Sequence of chain 31.H:
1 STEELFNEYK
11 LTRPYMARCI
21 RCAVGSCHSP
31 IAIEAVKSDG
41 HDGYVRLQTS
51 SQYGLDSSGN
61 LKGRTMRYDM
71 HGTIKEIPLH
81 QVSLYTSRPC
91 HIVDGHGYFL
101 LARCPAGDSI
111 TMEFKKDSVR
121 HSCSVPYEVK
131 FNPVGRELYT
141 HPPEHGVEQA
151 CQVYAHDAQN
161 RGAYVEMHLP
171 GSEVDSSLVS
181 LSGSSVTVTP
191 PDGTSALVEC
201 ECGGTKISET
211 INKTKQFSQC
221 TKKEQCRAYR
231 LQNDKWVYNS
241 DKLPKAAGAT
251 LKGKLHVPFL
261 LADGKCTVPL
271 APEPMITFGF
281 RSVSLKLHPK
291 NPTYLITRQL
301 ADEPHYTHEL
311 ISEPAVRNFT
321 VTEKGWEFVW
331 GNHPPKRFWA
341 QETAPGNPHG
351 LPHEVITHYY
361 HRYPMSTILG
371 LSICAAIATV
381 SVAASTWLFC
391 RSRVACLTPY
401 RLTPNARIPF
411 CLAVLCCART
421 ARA

Binding-site contacts:
Ligand atom N2 contacts residue ILE211 of chain 31.H at 4.5 Å.
Ligand atom O5 contacts residue ASN212 of chain 31.H at 2.4 Å (h-bond).
Ligand atom C2 contacts residue ASN212 of chain 31.H at 2.5 Å.
Ligand atom C1 contacts residue ILE211 of chain 31.H at 4.3 Å (hydrophobic).
Ligand atom C3 contacts residue ASN212 of chain 31.H at 3.8 Å.
Ligand atom C5 contacts residue ASN212 of chain 31.H at 3.7 Å.
Ligand atom N2 contacts residue ASN212 of chain 31.H at 2.9 Å (h-bond).
Ligand atom O6 contacts residue ASN212 of chain 31.H at 4.3 Å.
Ligand atom C7 contacts residue ASN212 of chain 31.H at 4.0 Å.
Ligand atom C4 contacts residue ASN212 of chain 31.H at 4.2 Å.
Ligand atom C1 contacts residue ASN212 of chain 31.H at 1.4 Å.

A protein and the small-molecule ligand that binds it are described below.
Small molecule (SMILES): CC(=O)N[C@@H]1[C@@H](O)[C@H](O)[C@@H](CO)O[C@H]1O